Sequence of chain 1.C:
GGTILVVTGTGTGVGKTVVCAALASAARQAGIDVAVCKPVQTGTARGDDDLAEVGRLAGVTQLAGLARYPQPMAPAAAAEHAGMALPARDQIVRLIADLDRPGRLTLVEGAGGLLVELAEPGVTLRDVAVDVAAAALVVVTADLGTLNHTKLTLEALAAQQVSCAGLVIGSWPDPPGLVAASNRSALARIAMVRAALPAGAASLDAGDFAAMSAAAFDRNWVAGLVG

Binding-site contacts:
Ligand atom C08 contacts residue THR18 of chain 1.D at 3.6 Å.
Ligand atom C07 contacts residue KUG1 of chain 1.R at 0.2 Å.
Ligand atom O16 contacts residue KUG1 of chain 1.R at 0.5 Å (h-bond).
Ligand atom C11 contacts residue KUG1 of chain 1.R at 0.6 Å.
Ligand atom O15 contacts residue GLY118 of chain 1.D at 3.2 Å (h-bond).
Ligand atom C12 contacts residue KUG1 of chain 1.R at 0.3 Å.
Ligand atom C04 contacts residue KUG1 of chain 1.R at 0.2 Å.
Ligand atom O17 contacts residue LYS22 of chain 1.D at 2.6 Å (salt-bridge).
Ligand atom O16 contacts residue THR18 of chain 1.D at 2.7 Å (h-bond).
Ligand atom O17 contacts residue KUG1 of chain 1.R at 0.2 Å (h-bond).
Ligand atom C12 contacts residue THR48 of chain 1.D at 3.4 Å.
Ligand atom O17 contacts residue SO41 of chain 1.T at 3.0 Å (h-bond).
Ligand atom C05 contacts residue KUG1 of chain 1.R at 0.2 Å.
Ligand atom C10 contacts residue THR18 of chain 1.D at 3.4 Å.
Ligand atom C03 contacts residue SO41 of chain 1.P at 3.0 Å.
Ligand atom C01 contacts residue VAL122 of chain 1.D at 3.3 Å (hydrophobic).
Ligand atom C06 contacts residue ALA117 of chain 1.D at 3.4 Å (hydrophobic).
Ligand atom C07 contacts residue THR18 of chain 1.D at 3.1 Å.
Ligand atom C14 contacts residue KUG1 of chain 1.R at 0.2 Å.
Ligand atom C02 contacts residue SO41 of chain 1.P at 3.0 Å.
Ligand atom C04 contacts residue LEU150 of chain 1.C at 3.4 Å (hydrophobic).
Ligand atom C09 contacts residue GLY118 of chain 1.D at 3.6 Å.
Ligand atom C02 contacts residue ALA80 of chain 1.D at 3.2 Å (hydrophobic).
Ligand atom C02 contacts residue KUG1 of chain 1.R at 0.1 Å.
Ligand atom C13 contacts residue THR48 of chain 1.D at 3.1 Å.
Ligand atom C09 contacts residue KUG1 of chain 1.R at 0.1 Å.
Ligand atom C06 contacts residue KUG1 of chain 1.R at 0.1 Å.
Ligand atom C03 contacts residue LEU150 of chain 1.C at 3.5 Å (hydrophobic).
Ligand atom C08 contacts residue KUG1 of chain 1.R at 0.4 Å.
Ligand atom C01 contacts residue ALA80 of chain 1.D at 3.4 Å (hydrophobic).
Ligand atom O16 contacts residue GLY118 of chain 1.D at 3.0 Å.
Ligand atom O17 contacts residue THR18 of chain 1.D at 3.5 Å (h-bond).
Ligand atom O15 contacts residue KUG1 of chain 1.R at 0.2 Å (h-bond).
Ligand atom O17 contacts residue GLY118 of chain 1.D at 3.4 Å (h-bond).
Ligand atom C13 contacts residue KUG1 of chain 1.R at 0.3 Å.
Ligand atom C03 contacts residue KUG1 of chain 1.R at 0.2 Å.
Ligand atom C01 contacts residue PRO81 of chain 1.D at 3.4 Å (hydrophobic).
Ligand atom C01 contacts residue KUG1 of chain 1.R at 0.1 Å.
Ligand atom C12 contacts residue MET79 of chain 1.D at 3.4 Å (hydrophobic).
Ligand atom C10 contacts residue KUG1 of chain 1.R at 1.0 Å.

Sequence of chain 1.D:
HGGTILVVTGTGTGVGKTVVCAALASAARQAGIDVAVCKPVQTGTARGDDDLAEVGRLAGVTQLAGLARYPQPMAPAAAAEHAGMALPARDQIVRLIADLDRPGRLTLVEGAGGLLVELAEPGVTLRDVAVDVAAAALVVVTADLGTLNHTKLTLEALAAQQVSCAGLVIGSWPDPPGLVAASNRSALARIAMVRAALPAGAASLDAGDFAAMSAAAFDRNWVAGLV

A small-molecule ligand and the protein it binds are described below.
Small molecule (SMILES): O=C(O)C[C@@H]1CCC[C@H]1C(=O)c1ccccc1